Binding-site contacts:
Ligand atom CA5 contacts residue PHE310 of chain 1.A at 3.9 Å (hydrophobic).
Ligand atom CA3 contacts residue TYR309 of chain 1.A at 3.1 Å (hydrophobic).
Ligand atom CA4 contacts residue TRP193 of chain 1.A at 3.9 Å (hydrophobic).
Ligand atom CB2 contacts residue MSE206 of chain 1.A at 3.7 Å.
Ligand atom CA3 contacts residue TRP193 of chain 1.A at 4.1 Å (hydrophobic).
Ligand atom OA1 contacts residue TYR309 of chain 1.A at 3.4 Å (h-bond).
Ligand atom CB3 contacts residue ARG207 of chain 1.A at 3.5 Å.
Ligand atom CB1 contacts residue PHE310 of chain 1.A at 3.7 Å (hydrophobic).
Ligand atom OA4 contacts residue ILE293 of chain 1.A at 4.0 Å.
Ligand atom OA2 contacts residue PEO1 of chain 1.F at 3.5 Å (h-bond).
Ligand atom CA2 contacts residue TYR309 of chain 1.A at 3.7 Å (hydrophobic).
Ligand atom OA3 contacts residue HIS250 of chain 1.A at 3.3 Å (h-bond).
Ligand atom OA1 contacts residue PEO1 of chain 1.F at 2.9 Å (h-bond).
Ligand atom OA2 contacts residue ILE252 of chain 1.A at 3.8 Å.
Ligand atom CA5 contacts residue TYR309 of chain 1.A at 3.9 Å (hydrophobic).
Ligand atom CA4 contacts residue MSE206 of chain 1.A at 3.7 Å.
Ligand atom CB3 contacts residue MSE206 of chain 1.A at 4.0 Å.
Ligand atom CA1 contacts residue HIS250 of chain 1.A at 4.1 Å.
Ligand atom OA3 contacts residue GLY296 of chain 1.A at 3.8 Å.
Ligand atom CA6 contacts residue PHE310 of chain 1.A at 3.9 Å (hydrophobic).
Ligand atom CA1 contacts residue PEO1 of chain 1.F at 3.6 Å.
Ligand atom CA1 contacts residue TYR309 of chain 1.A at 3.8 Å (hydrophobic).
Ligand atom CB5 contacts residue ILE190 of chain 1.A at 4.0 Å (hydrophobic).
Ligand atom CB6 contacts residue ILE190 of chain 1.A at 3.6 Å (hydrophobic).
Ligand atom CA5 contacts residue MSE206 of chain 1.A at 3.5 Å.
Ligand atom CA1 contacts residue TRP193 of chain 1.A at 3.5 Å (hydrophobic).
Ligand atom CA2 contacts residue HIS250 of chain 1.A at 4.0 Å.
Ligand atom CA3 contacts residue MSE206 of chain 1.A at 3.9 Å.
Ligand atom OA1 contacts residue MSE206 of chain 1.A at 3.5 Å (h-bond).
Ligand atom CB3 contacts residue PHE310 of chain 1.A at 3.9 Å (hydrophobic).
Ligand atom CB4 contacts residue MSE209 of chain 1.A at 3.9 Å.
Ligand atom OA1 contacts residue ASN158 of chain 1.A at 3.6 Å.
Ligand atom CB2 contacts residue PHE310 of chain 1.A at 3.5 Å (hydrophobic).
Ligand atom OA2 contacts residue TRP193 of chain 1.A at 3.6 Å (h-bond).
Ligand atom CB4 contacts residue ARG207 of chain 1.A at 3.1 Å.
Ligand atom OA1 contacts residue TRP193 of chain 1.A at 3.3 Å (h-bond).
Ligand atom OA2 contacts residue HIS250 of chain 1.A at 3.6 Å.
Ligand atom OA3 contacts residue ILE252 of chain 1.A at 4.0 Å.
Ligand atom OA2 contacts residue THR253 of chain 1.A at 3.9 Å.
Ligand atom CA2 contacts residue TRP193 of chain 1.A at 3.9 Å (hydrophobic).

Sequence of chain 1.A:
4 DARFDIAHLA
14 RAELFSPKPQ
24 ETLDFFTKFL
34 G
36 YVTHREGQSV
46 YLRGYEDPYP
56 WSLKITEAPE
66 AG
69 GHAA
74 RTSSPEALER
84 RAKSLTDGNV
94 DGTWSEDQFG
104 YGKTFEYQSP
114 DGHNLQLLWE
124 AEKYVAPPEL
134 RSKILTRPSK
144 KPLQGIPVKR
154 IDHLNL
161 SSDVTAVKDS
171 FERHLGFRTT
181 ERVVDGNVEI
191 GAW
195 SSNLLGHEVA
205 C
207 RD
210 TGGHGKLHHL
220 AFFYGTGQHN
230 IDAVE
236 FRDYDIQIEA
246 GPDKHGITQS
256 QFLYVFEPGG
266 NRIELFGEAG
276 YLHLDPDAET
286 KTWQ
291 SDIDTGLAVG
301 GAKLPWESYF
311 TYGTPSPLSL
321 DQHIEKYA

The protein below binds the small molecule below.
Small molecule (SMILES): O=C(O)/C(O)=C/C=C/C(=O)c1ccccc1